Sequence of chain 1.B:
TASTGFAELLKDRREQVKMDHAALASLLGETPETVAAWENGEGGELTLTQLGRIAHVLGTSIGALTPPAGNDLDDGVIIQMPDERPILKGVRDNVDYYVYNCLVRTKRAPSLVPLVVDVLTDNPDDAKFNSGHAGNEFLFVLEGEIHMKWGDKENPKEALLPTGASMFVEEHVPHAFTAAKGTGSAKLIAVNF

Binding-site contacts:
Ligand atom O13 contacts residue ARG97 of chain 1.B at 3.6 Å (salt-bridge).
Ligand atom O6 contacts residue NO1 of chain 1.I at 3.2 Å (h-bond).
Ligand atom C1 contacts residue LEU144 of chain 1.B at 4.1 Å (hydrophobic).
Ligand atom P1 contacts residue NO1 of chain 1.I at 3.4 Å.
Ligand atom O13 contacts residue TYR103 of chain 1.B at 3.4 Å.
Ligand atom O15 contacts residue TYR105 of chain 1.B at 3.6 Å (h-bond).
Ligand atom O14 contacts residue HIS138 of chain 1.B at 3.2 Å (h-bond).
Ligand atom C2 contacts residue GLU142 of chain 1.B at 3.8 Å.
Ligand atom P1 contacts residue ASN135 of chain 1.B at 4.2 Å.
Ligand atom O15 contacts residue LYS23 of chain 1.A at 3.1 Å (salt-bridge).
Ligand atom O15 contacts residue FE21 of chain 1.H at 4.3 Å.
Ligand atom C2 contacts residue NO1 of chain 1.I at 3.4 Å.
Ligand atom O14 contacts residue FE21 of chain 1.H at 2.2 Å.
Ligand atom C2 contacts residue TYR105 of chain 1.B at 4.3 Å (hydrophobic).
Ligand atom O6 contacts residue FE21 of chain 1.H at 2.4 Å.
Ligand atom C1 contacts residue PHE182 of chain 1.B at 3.5 Å (hydrophobic).
Ligand atom C3 contacts residue NO1 of chain 1.I at 3.8 Å.
Ligand atom O6 contacts residue HIS180 of chain 1.B at 3.5 Å (h-bond).
Ligand atom C1 contacts residue FE21 of chain 1.H at 4.2 Å.
Ligand atom O6 contacts residue PHE182 of chain 1.B at 3.5 Å.
Ligand atom O15 contacts residue NO1 of chain 1.I at 3.5 Å (h-bond).
Ligand atom C2 contacts residue FE21 of chain 1.H at 3.5 Å.
Ligand atom O6 contacts residue LEU144 of chain 1.B at 3.8 Å.
Ligand atom P1 contacts residue TYR103 of chain 1.B at 4.4 Å.
Ligand atom C1 contacts residue GLU142 of chain 1.B at 3.9 Å.
Ligand atom O14 contacts residue GLU142 of chain 1.B at 4.2 Å.
Ligand atom O13 contacts residue TYR105 of chain 1.B at 3.7 Å.
Ligand atom P1 contacts residue TYR105 of chain 1.B at 4.0 Å.
Ligand atom P1 contacts residue LYS23 of chain 1.A at 4.5 Å.
Ligand atom O6 contacts residue GLU142 of chain 1.B at 2.7 Å (salt-bridge).
Ligand atom O14 contacts residue ASN135 of chain 1.B at 3.4 Å (h-bond).
Ligand atom C3 contacts residue GLU142 of chain 1.B at 3.7 Å.
Ligand atom O14 contacts residue NO1 of chain 1.I at 2.4 Å (h-bond).
Ligand atom C3 contacts residue PHE182 of chain 1.B at 3.8 Å (hydrophobic).
Ligand atom O13 contacts residue ASN135 of chain 1.B at 3.8 Å.
Ligand atom P1 contacts residue FE21 of chain 1.H at 3.4 Å.
Ligand atom C3 contacts residue FE21 of chain 1.H at 3.3 Å.
Ligand atom O13 contacts residue FE21 of chain 1.H at 4.3 Å.
Ligand atom O14 contacts residue HIS180 of chain 1.B at 3.5 Å (h-bond).
Ligand atom C1 contacts residue ALA195 of chain 1.B at 4.5 Å (hydrophobic).

Sequence of chain 1.A:
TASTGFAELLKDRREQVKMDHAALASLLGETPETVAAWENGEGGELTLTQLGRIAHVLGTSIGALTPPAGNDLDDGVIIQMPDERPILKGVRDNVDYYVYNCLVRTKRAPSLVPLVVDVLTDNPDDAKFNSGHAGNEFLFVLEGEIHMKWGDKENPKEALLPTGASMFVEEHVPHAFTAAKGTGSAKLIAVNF

A protein and the small-molecule ligand that binds it are described below.
Small molecule (SMILES): C[C@H](O)CP(=O)(O)O